The small molecule below binds the protein below.
Small molecule (SMILES): NC(=O)c1ncn([C@@H]2O[C@H](COP(=O)(O)O)[C@@H](O)[C@H]2O)n1

Sequence of chain 4.A:
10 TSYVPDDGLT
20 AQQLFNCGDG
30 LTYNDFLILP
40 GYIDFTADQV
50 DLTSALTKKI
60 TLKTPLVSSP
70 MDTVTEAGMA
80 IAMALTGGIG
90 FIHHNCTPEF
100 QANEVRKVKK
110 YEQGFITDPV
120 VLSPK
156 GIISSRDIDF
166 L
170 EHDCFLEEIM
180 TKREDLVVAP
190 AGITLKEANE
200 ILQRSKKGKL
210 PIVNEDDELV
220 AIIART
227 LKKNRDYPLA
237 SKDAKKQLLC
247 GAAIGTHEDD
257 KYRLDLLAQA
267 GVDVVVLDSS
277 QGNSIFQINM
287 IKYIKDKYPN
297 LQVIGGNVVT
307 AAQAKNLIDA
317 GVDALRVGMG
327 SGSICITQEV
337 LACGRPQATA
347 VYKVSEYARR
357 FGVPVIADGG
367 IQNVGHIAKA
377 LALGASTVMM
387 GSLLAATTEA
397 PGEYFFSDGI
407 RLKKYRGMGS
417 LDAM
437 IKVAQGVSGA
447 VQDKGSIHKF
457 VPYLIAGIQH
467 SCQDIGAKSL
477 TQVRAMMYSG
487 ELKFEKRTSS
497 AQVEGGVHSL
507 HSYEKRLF

Sequence of chain 1.A:
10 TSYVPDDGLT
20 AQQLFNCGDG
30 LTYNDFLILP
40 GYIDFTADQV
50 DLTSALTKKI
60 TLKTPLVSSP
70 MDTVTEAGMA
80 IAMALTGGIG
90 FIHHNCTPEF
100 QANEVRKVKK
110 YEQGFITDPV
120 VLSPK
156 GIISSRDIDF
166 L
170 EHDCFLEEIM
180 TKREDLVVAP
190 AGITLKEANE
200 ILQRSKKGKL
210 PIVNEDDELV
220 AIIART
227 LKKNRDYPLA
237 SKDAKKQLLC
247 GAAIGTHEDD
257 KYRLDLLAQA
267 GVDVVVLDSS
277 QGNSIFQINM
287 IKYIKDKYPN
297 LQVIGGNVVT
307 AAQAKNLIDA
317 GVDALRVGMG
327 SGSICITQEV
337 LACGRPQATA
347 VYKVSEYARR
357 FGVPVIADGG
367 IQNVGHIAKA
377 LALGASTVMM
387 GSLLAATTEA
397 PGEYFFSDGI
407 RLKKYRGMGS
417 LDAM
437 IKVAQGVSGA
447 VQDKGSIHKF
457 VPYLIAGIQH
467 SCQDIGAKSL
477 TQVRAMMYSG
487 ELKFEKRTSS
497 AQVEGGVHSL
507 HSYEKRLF

Binding-site contacts:
Ligand atom O2' contacts residue ARG322 of chain 1.A at 3.6 Å.
Ligand atom N7 contacts residue GLY413 of chain 1.A at 3.1 Å.
Ligand atom O6 contacts residue GLY442 of chain 1.A at 3.3 Å.
Ligand atom O1P contacts residue TYR411 of chain 1.A at 2.9 Å (h-bond).
Ligand atom N1 contacts residue GLY442 of chain 1.A at 3.7 Å.
Ligand atom C2' contacts residue ASP364 of chain 1.A at 3.6 Å.
Ligand atom O2P contacts residue GLY387 of chain 1.A at 3.3 Å (h-bond).
Ligand atom O3P contacts residue SER329 of chain 1.A at 3.0 Å (h-bond).
Ligand atom O6 contacts residue GLY413 of chain 1.A at 3.3 Å.
Ligand atom O3P contacts residue GLY366 of chain 1.A at 3.3 Å (h-bond).
Ligand atom O3P contacts residue GLY328 of chain 1.A at 3.0 Å.
Ligand atom C4' contacts residue ASP364 of chain 1.A at 3.2 Å.
Ligand atom O2' contacts residue ASN303 of chain 1.A at 3.6 Å.
Ligand atom N7 contacts residue ILE330 of chain 1.A at 3.3 Å.
Ligand atom N7 contacts residue MET414 of chain 1.A at 3.1 Å (h-bond).
Ligand atom O3' contacts residue ASP364 of chain 1.A at 2.6 Å (salt-bridge).
Ligand atom N1 contacts residue GLN441 of chain 1.A at 3.0 Å (h-bond).
Ligand atom N7 contacts residue MET70 of chain 1.A at 3.7 Å.
Ligand atom C5' contacts residue ASP364 of chain 1.A at 3.7 Å.
Ligand atom O3' contacts residue SER68 of chain 1.A at 2.6 Å (h-bond).
Ligand atom O6 contacts residue MET414 of chain 1.A at 3.5 Å (h-bond).
Ligand atom O1P contacts residue SER329 of chain 1.A at 3.2 Å (h-bond).
Ligand atom C5 contacts residue ILE330 of chain 1.A at 3.5 Å (hydrophobic).
Ligand atom O5' contacts residue GLY328 of chain 1.A at 3.2 Å.
Ligand atom N4 contacts residue CYS331 of chain 1.A at 3.6 Å.
Ligand atom N1 contacts residue CYS331 of chain 1.A at 3.3 Å.
Ligand atom C8 contacts residue MET70 of chain 1.A at 3.4 Å (hydrophobic).
Ligand atom C3' contacts residue ASP364 of chain 1.A at 3.4 Å.
Ligand atom O6 contacts residue SER416 of chain 1.A at 3.7 Å.
Ligand atom C6 contacts residue GLY415 of chain 1.A at 3.6 Å.
Ligand atom O6 contacts residue GLY415 of chain 1.A at 2.6 Å (h-bond).
Ligand atom O5' contacts residue GLY365 of chain 1.A at 3.5 Å.
Ligand atom O2' contacts residue ASP364 of chain 1.A at 2.4 Å (salt-bridge).
Ligand atom O1P contacts residue SER388 of chain 1.A at 3.1 Å (h-bond).
Ligand atom N1 contacts residue MYD1 of chain 1.E at 3.2 Å (h-bond).
Ligand atom N4 contacts residue ILE330 of chain 1.A at 3.7 Å.
Ligand atom O2' contacts residue MYD1 of chain 1.E at 3.3 Å.
Ligand atom O3P contacts residue SER327 of chain 1.A at 3.7 Å.
Ligand atom C3' contacts residue SER68 of chain 1.A at 3.3 Å.
Ligand atom C8 contacts residue ILE330 of chain 1.A at 3.5 Å (hydrophobic).